Sequence of chain 1.A:
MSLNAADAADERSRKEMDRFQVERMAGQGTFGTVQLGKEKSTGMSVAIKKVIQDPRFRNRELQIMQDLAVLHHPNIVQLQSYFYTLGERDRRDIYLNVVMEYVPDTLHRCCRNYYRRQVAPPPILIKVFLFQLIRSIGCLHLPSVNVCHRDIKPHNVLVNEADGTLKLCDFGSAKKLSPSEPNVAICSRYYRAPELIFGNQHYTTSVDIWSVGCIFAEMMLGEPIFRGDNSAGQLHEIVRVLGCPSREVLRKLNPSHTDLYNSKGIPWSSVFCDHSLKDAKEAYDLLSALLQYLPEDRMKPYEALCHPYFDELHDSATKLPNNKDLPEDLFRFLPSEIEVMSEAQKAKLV

The protein below binds the small molecule below.
Small molecule (SMILES): Cc1ncc(-c2ccnc(Nc3ccc(S(C)(=O)=O)cc3)n2)n1C(C)C

Binding-site contacts:
Ligand atom N2 contacts residue TYR103 of chain 1.A at 3.7 Å.
Ligand atom C18 contacts residue LEU159 of chain 1.A at 3.8 Å (hydrophobic).
Ligand atom C10 contacts residue VAL104 of chain 1.A at 3.3 Å (hydrophobic).
Ligand atom C10 contacts residue PRO105 of chain 1.A at 3.7 Å (hydrophobic).
Ligand atom N3 contacts residue TYR103 of chain 1.A at 3.3 Å.
Ligand atom O2 contacts residue ARG110 of chain 1.A at 3.7 Å.
Ligand atom C2 contacts residue LYS50 of chain 1.A at 3.8 Å.
Ligand atom N2 contacts residue GLU102 of chain 1.A at 3.9 Å.
Ligand atom C6 contacts residue LEU159 of chain 1.A at 3.5 Å (hydrophobic).
Ligand atom C5 contacts residue LEU159 of chain 1.A at 3.9 Å (hydrophobic).
Ligand atom C18 contacts residue HIS156 of chain 1.A at 3.3 Å.
Ligand atom C7 contacts residue VAL104 of chain 1.A at 3.7 Å (hydrophobic).
Ligand atom N5 contacts residue CYS170 of chain 1.A at 3.8 Å.
Ligand atom C6 contacts residue ALA48 of chain 1.A at 3.7 Å (hydrophobic).
Ligand atom C7 contacts residue LEU159 of chain 1.A at 3.6 Å (hydrophobic).
Ligand atom C13 contacts residue GLY28 of chain 1.A at 3.4 Å.
Ligand atom N3 contacts residue VAL104 of chain 1.A at 2.8 Å (h-bond).
Ligand atom O1 contacts residue ARG110 of chain 1.A at 2.8 Å.
Ligand atom N2 contacts residue VAL104 of chain 1.A at 3.0 Å (h-bond).
Ligand atom C17 contacts residue PHE32 of chain 1.A at 3.7 Å (hydrophobic).
Ligand atom O2 contacts residue ALA27 of chain 1.A at 3.3 Å (h-bond).
Ligand atom C3 contacts residue CYS170 of chain 1.A at 3.8 Å (hydrophobic).
Ligand atom N1 contacts residue CYS170 of chain 1.A at 3.8 Å.
Ligand atom C11 contacts residue PRO105 of chain 1.A at 4.0 Å (hydrophobic).
Ligand atom C7 contacts residue GLU102 of chain 1.A at 3.3 Å.
Ligand atom C9 contacts residue VAL104 of chain 1.A at 3.5 Å (hydrophobic).
Ligand atom C7 contacts residue ALA48 of chain 1.A at 3.4 Å (hydrophobic).
Ligand atom C3 contacts residue MET101 of chain 1.A at 3.9 Å (hydrophobic).
Ligand atom C8 contacts residue VAL104 of chain 1.A at 3.6 Å (hydrophobic).
Ligand atom C18 contacts residue CYS170 of chain 1.A at 3.8 Å (hydrophobic).
Ligand atom N1 contacts residue LYS50 of chain 1.A at 2.9 Å (salt-bridge).
Ligand atom C13 contacts residue ALA27 of chain 1.A at 3.9 Å (hydrophobic).
Ligand atom C9 contacts residue TYR103 of chain 1.A at 3.8 Å (hydrophobic).
Ligand atom C4 contacts residue CYS170 of chain 1.A at 3.8 Å (hydrophobic).
Ligand atom C8 contacts residue LEU159 of chain 1.A at 3.9 Å (hydrophobic).
Ligand atom N2 contacts residue ALA48 of chain 1.A at 3.6 Å.
Ligand atom C3 contacts residue LYS50 of chain 1.A at 3.8 Å.
Ligand atom C6 contacts residue MET101 of chain 1.A at 3.8 Å (hydrophobic).
Ligand atom C2 contacts residue CYS170 of chain 1.A at 3.8 Å (hydrophobic).
Ligand atom N4 contacts residue LEU159 of chain 1.A at 3.8 Å.